Sequence of chain 1.B:
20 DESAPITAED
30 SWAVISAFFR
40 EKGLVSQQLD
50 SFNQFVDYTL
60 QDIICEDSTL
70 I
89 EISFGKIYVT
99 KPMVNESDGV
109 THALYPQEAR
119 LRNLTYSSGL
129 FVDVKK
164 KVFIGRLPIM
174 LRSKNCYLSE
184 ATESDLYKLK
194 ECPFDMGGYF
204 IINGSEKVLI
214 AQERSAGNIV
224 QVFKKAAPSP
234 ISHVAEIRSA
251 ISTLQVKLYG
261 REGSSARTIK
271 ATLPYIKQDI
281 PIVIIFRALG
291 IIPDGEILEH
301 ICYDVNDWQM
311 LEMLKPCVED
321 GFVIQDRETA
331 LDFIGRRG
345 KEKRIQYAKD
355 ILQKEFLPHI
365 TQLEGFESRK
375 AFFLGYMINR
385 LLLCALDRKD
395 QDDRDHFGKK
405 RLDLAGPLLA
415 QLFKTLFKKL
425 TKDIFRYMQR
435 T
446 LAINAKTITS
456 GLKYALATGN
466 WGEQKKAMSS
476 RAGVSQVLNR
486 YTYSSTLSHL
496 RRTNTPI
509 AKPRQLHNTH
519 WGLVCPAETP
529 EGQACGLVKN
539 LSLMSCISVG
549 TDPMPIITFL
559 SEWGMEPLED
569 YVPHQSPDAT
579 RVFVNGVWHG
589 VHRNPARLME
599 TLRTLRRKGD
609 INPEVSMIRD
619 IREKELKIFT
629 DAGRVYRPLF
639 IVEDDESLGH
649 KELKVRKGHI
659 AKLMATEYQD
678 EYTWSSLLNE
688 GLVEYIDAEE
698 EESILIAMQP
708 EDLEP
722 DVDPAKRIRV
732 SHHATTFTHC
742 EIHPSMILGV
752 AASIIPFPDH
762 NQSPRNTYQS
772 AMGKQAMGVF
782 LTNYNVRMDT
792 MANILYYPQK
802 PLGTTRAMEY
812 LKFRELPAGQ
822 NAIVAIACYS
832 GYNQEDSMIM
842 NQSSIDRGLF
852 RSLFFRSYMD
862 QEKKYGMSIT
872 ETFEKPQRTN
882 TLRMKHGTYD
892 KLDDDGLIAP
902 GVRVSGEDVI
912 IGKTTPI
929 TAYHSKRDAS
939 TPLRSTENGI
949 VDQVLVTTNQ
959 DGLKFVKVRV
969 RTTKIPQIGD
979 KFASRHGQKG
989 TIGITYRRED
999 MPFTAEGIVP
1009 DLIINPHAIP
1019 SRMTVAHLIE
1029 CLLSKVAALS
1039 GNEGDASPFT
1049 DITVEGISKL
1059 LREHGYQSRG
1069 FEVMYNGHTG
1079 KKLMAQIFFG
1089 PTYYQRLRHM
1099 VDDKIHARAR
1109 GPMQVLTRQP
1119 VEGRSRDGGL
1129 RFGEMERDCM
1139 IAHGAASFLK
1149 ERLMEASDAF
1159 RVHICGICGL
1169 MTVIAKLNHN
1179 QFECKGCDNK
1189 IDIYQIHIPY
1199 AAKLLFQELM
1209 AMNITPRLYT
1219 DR

Sequence of chain 1.A:
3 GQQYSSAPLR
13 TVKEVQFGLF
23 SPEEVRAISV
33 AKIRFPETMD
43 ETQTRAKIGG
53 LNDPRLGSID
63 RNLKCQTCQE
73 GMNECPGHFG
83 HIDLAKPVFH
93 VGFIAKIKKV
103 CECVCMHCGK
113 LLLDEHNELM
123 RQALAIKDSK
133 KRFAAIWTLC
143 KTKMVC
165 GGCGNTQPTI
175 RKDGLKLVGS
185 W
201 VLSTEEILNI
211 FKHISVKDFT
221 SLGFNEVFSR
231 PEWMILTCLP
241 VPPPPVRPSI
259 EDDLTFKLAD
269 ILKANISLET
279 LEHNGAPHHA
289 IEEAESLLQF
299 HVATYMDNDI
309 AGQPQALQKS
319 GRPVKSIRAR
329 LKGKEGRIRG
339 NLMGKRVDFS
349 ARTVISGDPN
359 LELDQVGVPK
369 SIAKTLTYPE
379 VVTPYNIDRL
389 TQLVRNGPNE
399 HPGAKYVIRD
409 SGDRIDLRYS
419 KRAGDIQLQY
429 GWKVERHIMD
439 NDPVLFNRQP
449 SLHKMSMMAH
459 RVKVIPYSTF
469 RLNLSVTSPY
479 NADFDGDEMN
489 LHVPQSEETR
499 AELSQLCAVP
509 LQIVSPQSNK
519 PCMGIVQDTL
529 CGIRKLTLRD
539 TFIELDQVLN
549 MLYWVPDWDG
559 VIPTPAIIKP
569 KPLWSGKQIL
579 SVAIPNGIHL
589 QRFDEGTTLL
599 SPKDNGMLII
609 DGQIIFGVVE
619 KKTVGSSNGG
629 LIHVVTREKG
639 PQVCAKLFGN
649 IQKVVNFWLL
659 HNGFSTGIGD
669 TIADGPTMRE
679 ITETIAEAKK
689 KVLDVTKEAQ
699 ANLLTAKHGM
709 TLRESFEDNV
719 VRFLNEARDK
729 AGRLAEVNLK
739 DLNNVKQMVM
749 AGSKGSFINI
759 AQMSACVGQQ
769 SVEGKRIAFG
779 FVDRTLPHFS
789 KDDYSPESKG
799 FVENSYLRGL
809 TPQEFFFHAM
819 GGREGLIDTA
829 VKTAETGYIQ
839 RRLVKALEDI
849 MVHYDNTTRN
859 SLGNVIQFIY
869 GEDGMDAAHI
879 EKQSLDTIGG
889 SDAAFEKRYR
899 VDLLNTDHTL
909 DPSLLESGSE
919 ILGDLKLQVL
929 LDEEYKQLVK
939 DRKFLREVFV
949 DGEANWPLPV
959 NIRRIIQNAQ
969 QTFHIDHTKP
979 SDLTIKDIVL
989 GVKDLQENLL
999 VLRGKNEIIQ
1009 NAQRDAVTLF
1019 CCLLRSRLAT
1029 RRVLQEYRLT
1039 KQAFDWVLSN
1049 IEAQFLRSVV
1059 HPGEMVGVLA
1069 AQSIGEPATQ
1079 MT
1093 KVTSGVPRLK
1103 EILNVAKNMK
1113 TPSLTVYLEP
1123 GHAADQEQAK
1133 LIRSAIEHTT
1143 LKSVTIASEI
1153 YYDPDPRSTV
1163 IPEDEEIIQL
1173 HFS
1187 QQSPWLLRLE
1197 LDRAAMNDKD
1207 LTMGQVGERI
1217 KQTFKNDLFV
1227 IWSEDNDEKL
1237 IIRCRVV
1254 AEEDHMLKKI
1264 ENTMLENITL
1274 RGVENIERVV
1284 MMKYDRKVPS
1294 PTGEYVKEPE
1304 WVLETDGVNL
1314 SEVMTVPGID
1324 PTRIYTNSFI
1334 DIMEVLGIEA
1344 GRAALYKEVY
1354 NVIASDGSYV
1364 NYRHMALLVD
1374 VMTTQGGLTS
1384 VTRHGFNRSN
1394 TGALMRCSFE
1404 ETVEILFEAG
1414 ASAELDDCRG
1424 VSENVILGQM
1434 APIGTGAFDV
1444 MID

This small molecule binds to this protein.
Small molecule (SMILES): Nc1ccn([C@@H]2O[C@H](CO[P](=O)(O)O[C@H]3[C@@H](O)[C@H](n4ccc(=O)[nH]c4=O)O[C@@H]3CO[P](=O)(O)O[C@H]3[C@@H](O)[C@H](n4cnc5c(N)ncnc54)O[C@@H]3COP(=O)=O)[C@@H](O[P](=O)(O)OC[C@H]3O[C@@H](n4cnc5c(=O)nc(N)[nH]c54)[C@H](O)[C@@H]3O[P](=O)(O)OC[C@H]3O[C@@H](n4cnc5c(N)ncnc54)[C@H](O)[C@@H]3O[P](=O)(O)OC[C@H]3O[C@@H](n4cnc5c(=O)nc(N)[nH]c54)[C@H](O)[C@@H]3O[P](=O)(O)OC[C@H]3O[C@@H](n4cnc5c(N)ncnc54)[C@H](O)[C@@H]3O[P](=O)(O)OC[C@H]3O[C@@H](n4cnc5c(=O)nc(N)[nH]c54)[C@H](O)[C@@H]3O)[C@H]2O)c(=O)n1

Binding-site contacts:
Ligand atom C5' contacts residue MG1 of chain 1.O at 3.8 Å.
Ligand atom N2 contacts residue GLN447 of chain 1.A at 3.7 Å.
Ligand atom O3' contacts residue ASP481 of chain 1.A at 4.0 Å.
Ligand atom C3' contacts residue MG1 of chain 1.O at 2.9 Å.
Ligand atom O2' contacts residue MG1 of chain 1.O at 3.4 Å.
Ligand atom OP1 contacts residue GLN776 of chain 1.B at 3.1 Å (h-bond).
Ligand atom C5' contacts residue LYS987 of chain 1.B at 3.5 Å.
Ligand atom O2' contacts residue ARG476 of chain 1.B at 3.8 Å.
Ligand atom O3' contacts residue GLN481 of chain 1.B at 4.0 Å.
Ligand atom P contacts residue GLN776 of chain 1.B at 3.5 Å.
Ligand atom OP1 contacts residue ALA477 of chain 1.B at 3.3 Å.
Ligand atom OP1 contacts residue LYS979 of chain 1.B at 3.4 Å (salt-bridge).
Ligand atom C5' contacts residue ALA477 of chain 1.B at 3.6 Å (hydrophobic).
Ligand atom C2' contacts residue MG1 of chain 1.O at 3.8 Å.
Ligand atom C5' contacts residue ASP483 of chain 1.A at 3.8 Å.
Ligand atom C5' contacts residue GLN776 of chain 1.B at 3.7 Å.
Ligand atom C3' contacts residue GLN776 of chain 1.B at 3.9 Å.
Ligand atom C3' contacts residue ASP485 of chain 1.A at 3.6 Å.
Ligand atom P contacts residue LYS987 of chain 1.B at 3.9 Å.
Ligand atom OP1 contacts residue LYS987 of chain 1.B at 3.5 Å (salt-bridge).
Ligand atom C4' contacts residue HIS1097 of chain 1.B at 3.4 Å.
Ligand atom OP1 contacts residue GLN481 of chain 1.B at 4.0 Å.
Ligand atom C4' contacts residue MG1 of chain 1.O at 3.2 Å.
Ligand atom O3' contacts residue MG1 of chain 1.O at 1.9 Å.
Ligand atom O2' contacts residue GLN776 of chain 1.B at 4.0 Å.
Ligand atom C5' contacts residue GLY478 of chain 1.B at 3.7 Å.
Ligand atom O3' contacts residue ARG476 of chain 1.B at 3.2 Å (salt-bridge).
Ligand atom C4' contacts residue ASP485 of chain 1.A at 3.4 Å.
Ligand atom O2' contacts residue ARG446 of chain 1.A at 3.0 Å (salt-bridge).
Ligand atom C2' contacts residue ASP485 of chain 1.A at 3.6 Å.
Ligand atom O5' contacts residue ASP483 of chain 1.A at 3.7 Å.
Ligand atom O3' contacts residue ASP485 of chain 1.A at 3.2 Å (salt-bridge).
Ligand atom OP1 contacts residue LYS323 of chain 1.A at 4.0 Å.
Ligand atom O3' contacts residue GLN776 of chain 1.B at 2.7 Å (h-bond).
Ligand atom O2' contacts residue HIS1097 of chain 1.B at 3.8 Å.
Ligand atom C2' contacts residue ARG446 of chain 1.A at 3.7 Å.
Ligand atom O2' contacts residue ASP485 of chain 1.A at 2.6 Å (salt-bridge).
Ligand atom C5' contacts residue HIS1097 of chain 1.B at 3.4 Å.
Ligand atom OP1 contacts residue ARG476 of chain 1.B at 3.7 Å.
Ligand atom O5' contacts residue LYS987 of chain 1.B at 3.4 Å (salt-bridge).